Sequence of chain 1.A:
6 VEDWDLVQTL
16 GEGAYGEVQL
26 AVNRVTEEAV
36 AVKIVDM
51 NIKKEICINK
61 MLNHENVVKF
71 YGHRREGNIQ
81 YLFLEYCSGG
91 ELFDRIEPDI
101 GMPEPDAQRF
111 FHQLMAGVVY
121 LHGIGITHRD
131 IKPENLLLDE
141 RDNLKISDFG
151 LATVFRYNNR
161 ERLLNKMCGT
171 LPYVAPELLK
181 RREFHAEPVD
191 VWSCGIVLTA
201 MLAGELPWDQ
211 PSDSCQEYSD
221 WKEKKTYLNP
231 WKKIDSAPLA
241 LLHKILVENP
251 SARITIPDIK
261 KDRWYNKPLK

Binding-site contacts:
Ligand atom C34 contacts residue VAL23 of chain 1.A at 3.8 Å (hydrophobic).
Ligand atom C36 contacts residue LYS38 of chain 1.A at 3.7 Å.
Ligand atom C5 contacts residue LEU137 of chain 1.A at 3.6 Å (hydrophobic).
Ligand atom N30 contacts residue LYS38 of chain 1.A at 3.1 Å (salt-bridge).
Ligand atom N9 contacts residue CYS87 of chain 1.A at 3.0 Å (h-bond).
Ligand atom C3 contacts residue LEU137 of chain 1.A at 3.4 Å (hydrophobic).
Ligand atom C1 contacts residue GLU85 of chain 1.A at 3.6 Å.
Ligand atom C14 contacts residue SER88 of chain 1.A at 3.8 Å.
Ligand atom O7 contacts residue CYS87 of chain 1.A at 2.9 Å (h-bond).
Ligand atom C36 contacts residue GLY21 of chain 1.A at 3.5 Å.
Ligand atom N30 contacts residue ASP148 of chain 1.A at 3.4 Å.
Ligand atom C14 contacts residue GLY90 of chain 1.A at 3.4 Å.
Ligand atom O27 contacts residue SER147 of chain 1.A at 3.7 Å.
Ligand atom C35 contacts residue GLY21 of chain 1.A at 3.7 Å.
Ligand atom C16 contacts residue LEU15 of chain 1.A at 3.8 Å (hydrophobic).
Ligand atom N29 contacts residue ASP148 of chain 1.A at 3.5 Å (salt-bridge).
Ligand atom C10 contacts residue LEU15 of chain 1.A at 3.8 Å (hydrophobic).
Ligand atom N6 contacts residue ALA36 of chain 1.A at 3.3 Å.
Ligand atom C13 contacts residue CYS87 of chain 1.A at 3.0 Å (hydrophobic).
Ligand atom N6 contacts residue GLU85 of chain 1.A at 2.8 Å (salt-bridge).
Ligand atom C12 contacts residue CYS87 of chain 1.A at 3.3 Å (hydrophobic).
Ligand atom O7 contacts residue TYR86 of chain 1.A at 3.5 Å.
Ligand atom C2 contacts residue LEU137 of chain 1.A at 3.5 Å (hydrophobic).
Ligand atom O27 contacts residue LEU84 of chain 1.A at 3.6 Å.
Ligand atom C12 contacts residue GLY90 of chain 1.A at 3.7 Å.
Ligand atom C32 contacts residue ASP148 of chain 1.A at 3.2 Å.
Ligand atom C38 contacts residue LYS38 of chain 1.A at 3.6 Å.
Ligand atom C37 contacts residue LYS38 of chain 1.A at 3.5 Å.
Ligand atom C35 contacts residue GLY18 of chain 1.A at 3.8 Å.
Ligand atom C13 contacts residue GLY90 of chain 1.A at 3.4 Å.
Ligand atom C1 contacts residue ALA36 of chain 1.A at 3.6 Å (hydrophobic).
Ligand atom O7 contacts residue ALA36 of chain 1.A at 3.7 Å.
Ligand atom N6 contacts residue LEU137 of chain 1.A at 3.7 Å.
Ligand atom C13 contacts residue SER88 of chain 1.A at 3.7 Å.
Ligand atom C5 contacts residue GLU85 of chain 1.A at 3.7 Å.
Ligand atom C15 contacts residue GLY90 of chain 1.A at 3.7 Å.
Ligand atom C31 contacts residue ASP148 of chain 1.A at 3.7 Å.
Ligand atom C1 contacts residue LEU137 of chain 1.A at 3.7 Å (hydrophobic).
Ligand atom C4 contacts residue LEU137 of chain 1.A at 3.5 Å (hydrophobic).
Ligand atom O7 contacts residue GLU85 of chain 1.A at 3.5 Å (salt-bridge).

The small molecule below binds the protein below.
Small molecule (SMILES): CN(C)CC(C)(C)COc1ccc2[nH]c(-c3cc(NC(=O)c4cnn(Cc5ccccc5)c4)c[nH]c3=O)cc2c1